Binding-site contacts:
Ligand atom O4 contacts residue ASN80 of chain 3.B at 4.2 Å.
Ligand atom O1A contacts residue GLY78 of chain 3.B at 4.0 Å.
Ligand atom C1 contacts residue ARG77 of chain 3.B at 3.4 Å.
Ligand atom C6 contacts residue ASN93 of chain 3.B at 3.2 Å.
Ligand atom C11 contacts residue ASP85 of chain 3.C at 4.0 Å.
Ligand atom O1B contacts residue TYR72 of chain 3.B at 4.2 Å.
Ligand atom C4 contacts residue TYR72 of chain 3.B at 4.1 Å (hydrophobic).
Ligand atom C3 contacts residue HIS298 of chain 3.B at 3.4 Å.
Ligand atom N5 contacts residue TYR72 of chain 3.B at 3.1 Å (h-bond).
Ligand atom C3 contacts residue GLY78 of chain 3.B at 3.9 Å.
Ligand atom C2 contacts residue GLY78 of chain 3.B at 4.1 Å.
Ligand atom O1A contacts residue ARG77 of chain 3.B at 2.9 Å (salt-bridge).
Ligand atom O3 contacts residue VAL296 of chain 3.B at 4.0 Å.
Ligand atom O1A contacts residue TYR72 of chain 3.B at 3.4 Å.
Ligand atom O4 contacts residue HIS298 of chain 3.B at 2.9 Å (h-bond).
Ligand atom C5 contacts residue TYR72 of chain 3.B at 3.9 Å (hydrophobic).
Ligand atom C8 contacts residue ARG77 of chain 3.B at 4.3 Å.
Ligand atom C4 contacts residue GLY78 of chain 3.B at 3.6 Å.
Ligand atom C7 contacts residue TYR72 of chain 3.B at 4.3 Å (hydrophobic).
Ligand atom C1 contacts residue TYR72 of chain 3.B at 4.1 Å (hydrophobic).
Ligand atom O4 contacts residue THR291 of chain 3.B at 3.1 Å.
Ligand atom C4 contacts residue ARG77 of chain 3.B at 4.0 Å.
Ligand atom O4 contacts residue ILE79 of chain 3.B at 3.6 Å (h-bond).
Ligand atom C10 contacts residue TYR72 of chain 3.B at 4.1 Å (hydrophobic).
Ligand atom C4 contacts residue HIS298 of chain 3.B at 3.4 Å.
Ligand atom O1B contacts residue ARG77 of chain 3.B at 3.1 Å (salt-bridge).
Ligand atom O1B contacts residue ASN80 of chain 3.B at 4.3 Å.
Ligand atom O1B contacts residue SER89 of chain 3.B at 4.1 Å.
Ligand atom C3 contacts residue VAL296 of chain 3.B at 3.5 Å (hydrophobic).
Ligand atom O6 contacts residue ASN93 of chain 3.B at 3.2 Å (h-bond).
Ligand atom C3 contacts residue GLY78 of chain 3.B at 4.1 Å.
Ligand atom O8 contacts residue TYR72 of chain 3.B at 3.4 Å (h-bond).
Ligand atom C5 contacts residue ASN93 of chain 3.B at 4.3 Å.
Ligand atom C6 contacts residue TYR72 of chain 3.B at 4.0 Å (hydrophobic).
Ligand atom C11 contacts residue TYR72 of chain 3.B at 4.0 Å (hydrophobic).
Ligand atom O4 contacts residue VAL296 of chain 3.B at 4.0 Å.
Ligand atom O8 contacts residue ARG77 of chain 3.B at 3.4 Å (salt-bridge).
Ligand atom O4 contacts residue GLY78 of chain 3.B at 3.0 Å.
Ligand atom C3 contacts residue ARG77 of chain 3.B at 3.9 Å.
Ligand atom O3 contacts residue GLY78 of chain 3.B at 3.4 Å.

A small-molecule ligand and the protein it binds are described below.
Small molecule (SMILES): CC(=O)N[C@@H]1[C@@H](O[C@@H]2O[C@H](CO)[C@H](O)[C@H](O[C@]3(C(=O)O)C[C@H](O)[C@@H](NC(C)=O)[C@H]([C@H](O)[C@H](O)CO)O3)[C@H]2O)[C@H](O)[C@@H](CO[C@]2(C(=O)O)C[C@H](O)[C@@H](NC(C)=O)[C@H]([C@H](O)[C@H](O)CO)O2)O[C@H]1O

Sequence of chain 3.B:
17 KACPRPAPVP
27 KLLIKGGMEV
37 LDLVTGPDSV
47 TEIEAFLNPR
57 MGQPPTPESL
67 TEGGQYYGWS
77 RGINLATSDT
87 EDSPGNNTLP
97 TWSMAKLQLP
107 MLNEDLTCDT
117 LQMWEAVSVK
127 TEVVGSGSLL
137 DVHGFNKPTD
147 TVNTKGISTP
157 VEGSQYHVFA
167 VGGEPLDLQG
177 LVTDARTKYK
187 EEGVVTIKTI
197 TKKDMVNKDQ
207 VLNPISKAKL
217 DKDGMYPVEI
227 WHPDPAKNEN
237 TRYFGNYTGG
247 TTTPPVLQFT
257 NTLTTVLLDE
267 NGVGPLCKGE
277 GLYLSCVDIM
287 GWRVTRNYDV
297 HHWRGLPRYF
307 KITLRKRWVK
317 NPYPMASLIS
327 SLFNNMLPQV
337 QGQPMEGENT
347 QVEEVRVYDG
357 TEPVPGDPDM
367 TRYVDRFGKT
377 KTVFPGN

Sequence of chain 3.C:
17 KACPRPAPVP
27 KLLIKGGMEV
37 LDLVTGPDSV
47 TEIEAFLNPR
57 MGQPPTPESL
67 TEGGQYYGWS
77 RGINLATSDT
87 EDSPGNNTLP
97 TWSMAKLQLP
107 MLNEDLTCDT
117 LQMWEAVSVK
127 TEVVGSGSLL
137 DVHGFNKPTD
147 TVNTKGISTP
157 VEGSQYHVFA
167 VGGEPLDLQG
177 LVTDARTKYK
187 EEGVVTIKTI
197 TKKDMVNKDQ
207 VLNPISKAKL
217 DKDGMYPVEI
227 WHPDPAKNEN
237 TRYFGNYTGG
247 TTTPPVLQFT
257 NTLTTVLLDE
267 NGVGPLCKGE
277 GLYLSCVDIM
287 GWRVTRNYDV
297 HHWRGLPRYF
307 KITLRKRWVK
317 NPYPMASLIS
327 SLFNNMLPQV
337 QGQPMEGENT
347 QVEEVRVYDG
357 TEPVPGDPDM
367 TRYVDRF